Sequence of chain 1.C:
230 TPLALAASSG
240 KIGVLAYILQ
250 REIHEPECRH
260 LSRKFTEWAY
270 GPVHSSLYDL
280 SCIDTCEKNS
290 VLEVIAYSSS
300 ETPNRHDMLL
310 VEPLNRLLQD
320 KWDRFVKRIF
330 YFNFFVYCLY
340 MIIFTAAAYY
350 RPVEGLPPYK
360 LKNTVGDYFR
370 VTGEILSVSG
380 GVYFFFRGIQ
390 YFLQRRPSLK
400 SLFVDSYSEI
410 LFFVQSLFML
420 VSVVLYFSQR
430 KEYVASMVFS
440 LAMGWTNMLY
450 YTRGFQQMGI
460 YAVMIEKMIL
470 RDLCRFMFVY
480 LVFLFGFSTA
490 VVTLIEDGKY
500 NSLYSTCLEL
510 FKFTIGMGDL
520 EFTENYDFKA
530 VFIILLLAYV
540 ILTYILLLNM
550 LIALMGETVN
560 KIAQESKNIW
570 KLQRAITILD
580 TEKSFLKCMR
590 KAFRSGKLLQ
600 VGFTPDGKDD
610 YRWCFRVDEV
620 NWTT

This protein binds this small molecule.
Small molecule (SMILES): C=C(C)[C@]12C[C@@H](C)[C@@]34O[C@](Cc5ccccc5)(O[C@@H]1[C@@H]3C=C(COC(=O)Cc1ccc(O)c(OC)c1)C[C@]1(O)C(=O)C(C)=C[C@@H]41)O2

Binding-site contacts:
Ligand atom CBT contacts residue SER407 of chain 1.C at 2.5 Å.
Ligand atom CBF contacts residue PHE486 of chain 1.A at 3.3 Å (hydrophobic).
Ligand atom OAD contacts residue MET442 of chain 1.C at 3.5 Å.
Ligand atom CBP contacts residue LEU448 of chain 1.C at 3.0 Å (hydrophobic).
Ligand atom OAH contacts residue ASN446 of chain 1.C at 3.5 Å (h-bond).
Ligand atom OAF contacts residue ILE468 of chain 1.C at 3.6 Å.
Ligand atom CBI contacts residue ILE540 of chain 1.A at 3.5 Å (hydrophobic).
Ligand atom CAT contacts residue MET442 of chain 1.C at 3.7 Å (hydrophobic).
Ligand atom OAE contacts residue MET442 of chain 1.C at 3.3 Å.
Ligand atom CAU contacts residue LEU541 of chain 1.A at 3.5 Å (hydrophobic).
Ligand atom CBC contacts residue ILE468 of chain 1.C at 3.6 Å (hydrophobic).
Ligand atom CBM contacts residue LEU448 of chain 1.C at 3.4 Å (hydrophobic).
Ligand atom CBR contacts residue ARG452 of chain 1.C at 3.6 Å.
Ligand atom OAH contacts residue SER407 of chain 1.C at 2.9 Å (h-bond).
Ligand atom CBN contacts residue LEU448 of chain 1.C at 3.1 Å (hydrophobic).
Ligand atom CBR contacts residue LEU448 of chain 1.C at 3.6 Å (hydrophobic).
Ligand atom OAF contacts residue TYR406 of chain 1.C at 3.4 Å (h-bond).
Ligand atom CBO contacts residue LEU410 of chain 1.C at 3.5 Å (hydrophobic).
Ligand atom CBC contacts residue LEU541 of chain 1.A at 3.7 Å (hydrophobic).
Ligand atom CBB contacts residue ILE409 of chain 1.C at 3.6 Å (hydrophobic).
Ligand atom CBB contacts residue LEU410 of chain 1.C at 3.0 Å (hydrophobic).
Ligand atom CBP contacts residue ILE464 of chain 1.C at 3.0 Å (hydrophobic).
Ligand atom OAI contacts residue SER407 of chain 1.C at 2.6 Å (h-bond).
Ligand atom OAH contacts residue LEU410 of chain 1.C at 3.5 Å.
Ligand atom OAD contacts residue THR445 of chain 1.C at 3.7 Å.
Ligand atom CAV contacts residue LEU410 of chain 1.C at 3.4 Å (hydrophobic).
Ligand atom OAG contacts residue THR445 of chain 1.C at 3.5 Å (h-bond).
Ligand atom OAE contacts residue THR445 of chain 1.C at 2.9 Å (h-bond).
Ligand atom CBT contacts residue TYR449 of chain 1.C at 3.1 Å (hydrophobic).
Ligand atom OAE contacts residue ALA441 of chain 1.C at 3.5 Å (h-bond).
Ligand atom CAP contacts residue LEU410 of chain 1.C at 3.7 Å (hydrophobic).
Ligand atom CBR contacts residue ALA461 of chain 1.C at 3.4 Å (hydrophobic).
Ligand atom CBL contacts residue LEU541 of chain 1.A at 3.5 Å (hydrophobic).
Ligand atom OAI contacts residue ARG452 of chain 1.C at 3.3 Å (salt-bridge).
Ligand atom CBQ contacts residue LEU410 of chain 1.C at 3.6 Å (hydrophobic).
Ligand atom CBL contacts residue ILE540 of chain 1.A at 3.0 Å (hydrophobic).
Ligand atom CBJ contacts residue LEU541 of chain 1.A at 3.4 Å (hydrophobic).
Ligand atom CAN contacts residue MET442 of chain 1.C at 3.7 Å (hydrophobic).
Ligand atom CBS contacts residue TYR406 of chain 1.C at 3.7 Å (hydrophobic).
Ligand atom CBS contacts residue SER407 of chain 1.C at 3.6 Å.

Sequence of chain 1.A:
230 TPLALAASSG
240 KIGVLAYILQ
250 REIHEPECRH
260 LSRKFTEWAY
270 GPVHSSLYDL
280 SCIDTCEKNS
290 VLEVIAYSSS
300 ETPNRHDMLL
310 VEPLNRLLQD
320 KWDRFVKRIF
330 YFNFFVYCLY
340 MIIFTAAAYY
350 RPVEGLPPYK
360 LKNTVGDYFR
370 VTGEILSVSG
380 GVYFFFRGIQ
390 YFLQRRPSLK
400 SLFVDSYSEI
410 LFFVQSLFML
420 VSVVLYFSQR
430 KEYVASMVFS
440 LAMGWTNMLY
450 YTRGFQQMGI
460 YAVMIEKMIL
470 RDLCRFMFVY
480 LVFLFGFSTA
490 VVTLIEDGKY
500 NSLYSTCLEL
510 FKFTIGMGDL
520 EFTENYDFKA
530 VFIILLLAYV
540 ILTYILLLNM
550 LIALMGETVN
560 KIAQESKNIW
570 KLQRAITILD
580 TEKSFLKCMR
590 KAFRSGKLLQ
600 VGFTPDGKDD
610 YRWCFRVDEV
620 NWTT